Sequence of chain 1.C:
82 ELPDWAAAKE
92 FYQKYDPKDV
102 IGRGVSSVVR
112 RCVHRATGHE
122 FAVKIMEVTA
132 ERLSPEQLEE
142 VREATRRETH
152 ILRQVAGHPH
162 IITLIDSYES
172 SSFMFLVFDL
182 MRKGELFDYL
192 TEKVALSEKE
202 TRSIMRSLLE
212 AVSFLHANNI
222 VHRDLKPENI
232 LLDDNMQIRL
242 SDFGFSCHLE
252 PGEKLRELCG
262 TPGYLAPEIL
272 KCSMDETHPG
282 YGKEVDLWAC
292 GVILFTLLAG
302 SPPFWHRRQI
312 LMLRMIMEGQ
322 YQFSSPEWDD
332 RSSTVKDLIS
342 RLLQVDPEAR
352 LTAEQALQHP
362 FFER

Binding-site contacts:
Ligand atom C41 contacts residue ASP189 of chain 1.C at 3.2 Å.
Ligand atom C19 contacts residue ILE102 of chain 1.C at 3.5 Å (hydrophobic).
Ligand atom N24 contacts residue ASP180 of chain 1.C at 2.7 Å (salt-bridge).
Ligand atom C7 contacts residue VAL110 of chain 1.C at 4.0 Å (hydrophobic).
Ligand atom N23 contacts residue ILE102 of chain 1.C at 3.4 Å.
Ligand atom C16 contacts residue LEU232 of chain 1.C at 3.6 Å (hydrophobic).
Ligand atom C14 contacts residue ILE102 of chain 1.C at 3.8 Å (hydrophobic).
Ligand atom C21 contacts residue ASP180 of chain 1.C at 3.8 Å.
Ligand atom C18 contacts residue GLY185 of chain 1.C at 3.9 Å.
Ligand atom C7 contacts residue LEU232 of chain 1.C at 3.9 Å (hydrophobic).
Ligand atom C5 contacts residue PHE179 of chain 1.C at 3.5 Å (hydrophobic).
Ligand atom C17 contacts residue LEU232 of chain 1.C at 3.5 Å (hydrophobic).
Ligand atom C4 contacts residue ARG183 of chain 1.C at 3.6 Å.
Ligand atom C20 contacts residue LEU232 of chain 1.C at 3.8 Å (hydrophobic).
Ligand atom C21 contacts residue MET182 of chain 1.C at 3.5 Å (hydrophobic).
Ligand atom C13 contacts residue ILE102 of chain 1.C at 3.3 Å (hydrophobic).
Ligand atom O27 contacts residue LEU181 of chain 1.C at 3.7 Å.
Ligand atom C37 contacts residue ILE102 of chain 1.C at 3.5 Å (hydrophobic).
Ligand atom C6 contacts residue PHE179 of chain 1.C at 3.5 Å (hydrophobic).
Ligand atom C16 contacts residue ASP180 of chain 1.C at 3.7 Å.
Ligand atom N24 contacts residue MET182 of chain 1.C at 3.8 Å.
Ligand atom C21 contacts residue ALA123 of chain 1.C at 3.8 Å (hydrophobic).
Ligand atom C18 contacts residue ILE102 of chain 1.C at 3.7 Å (hydrophobic).
Ligand atom O27 contacts residue ILE102 of chain 1.C at 3.9 Å.
Ligand atom N24 contacts residue LEU232 of chain 1.C at 4.0 Å.
Ligand atom C4 contacts residue MET182 of chain 1.C at 3.3 Å (hydrophobic).
Ligand atom N23 contacts residue GLY185 of chain 1.C at 3.8 Å.
Ligand atom C22 contacts residue ILE102 of chain 1.C at 3.6 Å (hydrophobic).
Ligand atom N23 contacts residue MET182 of chain 1.C at 3.0 Å (h-bond).
Ligand atom O27 contacts residue MET182 of chain 1.C at 2.7 Å (h-bond).
Ligand atom C13 contacts residue GLY185 of chain 1.C at 3.8 Å.
Ligand atom C16 contacts residue ALA123 of chain 1.C at 4.0 Å (hydrophobic).
Ligand atom C12 contacts residue LEU232 of chain 1.C at 3.6 Å (hydrophobic).
Ligand atom C6 contacts residue ILE163 of chain 1.C at 3.7 Å (hydrophobic).
Ligand atom N24 contacts residue ALA123 of chain 1.C at 3.4 Å.
Ligand atom N25 contacts residue ILE102 of chain 1.C at 2.9 Å (h-bond).
Ligand atom C3 contacts residue ILE102 of chain 1.C at 3.1 Å (hydrophobic).
Ligand atom C14 contacts residue GLY185 of chain 1.C at 3.6 Å.
Ligand atom C19 contacts residue GLY185 of chain 1.C at 3.5 Å.
Ligand atom C14 contacts residue MET182 of chain 1.C at 3.4 Å (hydrophobic).

This protein binds this small molecule.
Small molecule (SMILES): CCN(CC)CCNC(=O)c1c(C)[nH]c(/C=C2\C(=O)Nc3ccc(F)cc32)c1C